Binding-site contacts:
Ligand atom O1 contacts residue MET76 of chain 1.A at 2.9 Å (h-bond).
Ligand atom F3 contacts residue PHE95 of chain 1.A at 3.0 Å.
Ligand atom C6 contacts residue LEU35 of chain 1.A at 3.2 Å (hydrophobic).
Ligand atom F1 contacts residue LEU204 of chain 1.A at 3.3 Å.
Ligand atom F1 contacts residue MET118 of chain 1.A at 3.7 Å.
Ligand atom O11 contacts residue LEU35 of chain 1.A at 3.5 Å (h-bond).
Ligand atom O10 contacts residue MET73 of chain 1.A at 3.8 Å.
Ligand atom C4 contacts residue PHE95 of chain 1.A at 3.7 Å (hydrophobic).
Ligand atom F2 contacts residue MET76 of chain 1.A at 3.4 Å.
Ligand atom N1 contacts residue PHE95 of chain 1.A at 3.8 Å.
Ligand atom O2 contacts residue GLN42 of chain 1.A at 3.0 Å (h-bond).
Ligand atom O2 contacts residue ARG83 of chain 1.A at 2.7 Å (salt-bridge).
Ligand atom C1 contacts residue LEU35 of chain 1.A at 3.7 Å (hydrophobic).
Ligand atom C7 contacts residue PHE95 of chain 1.A at 3.8 Å (hydrophobic).
Ligand atom F2 contacts residue VAL77 of chain 1.A at 3.2 Å.
Ligand atom O11 contacts residue ASN36 of chain 1.A at 2.9 Å (h-bond).
Ligand atom N9 contacts residue LEU35 of chain 1.A at 3.3 Å (h-bond).
Ligand atom O1 contacts residue GLN42 of chain 1.A at 3.2 Å (h-bond).
Ligand atom N1 contacts residue MET80 of chain 1.A at 3.9 Å.
Ligand atom C1 contacts residue MET76 of chain 1.A at 3.9 Å (hydrophobic).
Ligand atom C11 contacts residue ASN36 of chain 1.A at 3.7 Å.
Ligand atom C3 contacts residue MET76 of chain 1.A at 3.9 Å (hydrophobic).
Ligand atom C5 contacts residue GLN42 of chain 1.A at 3.8 Å.
Ligand atom O2 contacts residue MET80 of chain 1.A at 3.5 Å.
Ligand atom C4 contacts residue GLN42 of chain 1.A at 3.8 Å.
Ligand atom N1 contacts residue ARG83 of chain 1.A at 3.8 Å.
Ligand atom O1 contacts residue MET80 of chain 1.A at 3.4 Å.
Ligand atom C3 contacts residue PHE95 of chain 1.A at 3.8 Å (hydrophobic).
Ligand atom O2 contacts residue LEU38 of chain 1.A at 3.9 Å.
Ligand atom N1 contacts residue GLN42 of chain 1.A at 3.3 Å (h-bond).
Ligand atom C13 contacts residue ASN36 of chain 1.A at 3.0 Å.
Ligand atom C5 contacts residue LEU38 of chain 1.A at 3.6 Å (hydrophobic).
Ligand atom C2 contacts residue MET76 of chain 1.A at 3.8 Å (hydrophobic).
Ligand atom O2 contacts residue PHE95 of chain 1.A at 3.3 Å (h-bond).
Ligand atom C13 contacts residue LEU32 of chain 1.A at 3.7 Å (hydrophobic).
Ligand atom C6 contacts residue GLY39 of chain 1.A at 3.8 Å.
Ligand atom C12 contacts residue ASN36 of chain 1.A at 3.6 Å.
Ligand atom F3 contacts residue MET118 of chain 1.A at 3.7 Å.
Ligand atom F3 contacts residue MET80 of chain 1.A at 3.4 Å.
Ligand atom O1 contacts residue ARG83 of chain 1.A at 3.8 Å.

The small molecule below binds the protein below.
Small molecule (SMILES): CC(C)(O)C(=O)Nc1ccc([N+](=O)[O-])c(C(F)(F)F)c1

Sequence of chain 1.A:
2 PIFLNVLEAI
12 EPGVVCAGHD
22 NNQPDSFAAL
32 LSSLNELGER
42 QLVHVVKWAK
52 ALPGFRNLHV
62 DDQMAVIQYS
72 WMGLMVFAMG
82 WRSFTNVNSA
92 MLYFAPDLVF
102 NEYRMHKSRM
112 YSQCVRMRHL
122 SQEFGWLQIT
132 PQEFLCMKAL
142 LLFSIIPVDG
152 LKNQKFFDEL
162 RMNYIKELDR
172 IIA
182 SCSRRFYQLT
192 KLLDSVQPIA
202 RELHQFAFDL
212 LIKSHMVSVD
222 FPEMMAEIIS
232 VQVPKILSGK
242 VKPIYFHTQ